Sequence of chain 1.A:
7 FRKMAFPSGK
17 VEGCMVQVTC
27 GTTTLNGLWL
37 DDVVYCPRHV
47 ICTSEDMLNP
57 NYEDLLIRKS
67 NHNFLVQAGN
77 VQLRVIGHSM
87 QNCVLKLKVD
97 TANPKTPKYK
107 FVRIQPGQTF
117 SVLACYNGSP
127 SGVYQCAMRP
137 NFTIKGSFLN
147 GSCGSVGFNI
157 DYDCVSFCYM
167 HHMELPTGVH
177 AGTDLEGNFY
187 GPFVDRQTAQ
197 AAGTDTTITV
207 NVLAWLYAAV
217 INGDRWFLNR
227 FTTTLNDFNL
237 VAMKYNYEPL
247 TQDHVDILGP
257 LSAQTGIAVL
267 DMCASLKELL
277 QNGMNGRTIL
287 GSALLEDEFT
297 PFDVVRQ

Binding-site contacts:
Ligand atom C08 contacts residue Y4P1 of chain 1.D at 0.1 Å.
Ligand atom O20 contacts residue Y4P1 of chain 1.D at 1.4 Å.
Ligand atom C13 contacts residue Y4P1 of chain 1.D at 0.1 Å.
Ligand atom C09 contacts residue Y4P1 of chain 1.D at 0.2 Å.
Ligand atom C05 contacts residue Y4P1 of chain 1.D at 0.1 Å.
Ligand atom C07 contacts residue Y4P1 of chain 1.D at 0.3 Å.
Ligand atom C29 contacts residue Y4P1 of chain 1.D at 0.1 Å.
Ligand atom C14 contacts residue Y4P1 of chain 1.D at 0.1 Å.
Ligand atom C26 contacts residue Y4P1 of chain 1.D at 0.0 Å.
Ligand atom C23 contacts residue Y4P1 of chain 1.D at 0.1 Å.
Ligand atom C17 contacts residue ASN146 of chain 1.A at 3.2 Å.
Ligand atom C27 contacts residue Y4P1 of chain 1.D at 0.1 Å.
Ligand atom O01 contacts residue GLU170 of chain 1.A at 3.1 Å (salt-bridge).
Ligand atom N03 contacts residue Y4P1 of chain 1.D at 0.1 Å (h-bond).
Ligand atom C06 contacts residue Y4P1 of chain 1.D at 0.2 Å.
Ligand atom C02 contacts residue Y4P1 of chain 1.D at 0.1 Å.
Ligand atom O18 contacts residue HIS167 of chain 1.A at 2.7 Å (h-bond).
Ligand atom C04 contacts residue Y4P1 of chain 1.D at 0.1 Å.
Ligand atom C19 contacts residue CYS149 of chain 1.A at 1.8 Å (hydrophobic).
Ligand atom O18 contacts residue Y4P1 of chain 1.D at 0.1 Å (h-bond).
Ligand atom O21 contacts residue Y4P1 of chain 1.D at 0.7 Å (h-bond).
Ligand atom C12 contacts residue Y4P1 of chain 1.D at 0.1 Å.
Ligand atom O01 contacts residue Y4P1 of chain 1.D at 0.2 Å (h-bond).
Ligand atom C19 contacts residue Y4P1 of chain 1.D at 0.1 Å.
Ligand atom C17 contacts residue Y4P1 of chain 1.D at 0.0 Å.
Ligand atom N10 contacts residue Y4P1 of chain 1.D at 0.2 Å (h-bond).
Ligand atom C11 contacts residue Y4P1 of chain 1.D at 0.1 Å.
Ligand atom C24 contacts residue Y4P1 of chain 1.D at 0.0 Å.
Ligand atom O22 contacts residue GLN193 of chain 1.A at 2.9 Å (h-bond).
Ligand atom C11 contacts residue CYS149 of chain 1.A at 2.8 Å (hydrophobic).
Ligand atom C25 contacts residue Y4P1 of chain 1.D at 0.0 Å.
Ligand atom C30 contacts residue Y4P1 of chain 1.D at 0.0 Å.
Ligand atom N10 contacts residue CYS149 of chain 1.A at 3.1 Å (h-bond).
Ligand atom C28 contacts residue Y4P1 of chain 1.D at 0.0 Å.
Ligand atom O22 contacts residue Y4P1 of chain 1.D at 0.1 Å (h-bond).
Ligand atom C16 contacts residue Y4P1 of chain 1.D at 0.0 Å.
Ligand atom N03 contacts residue GLN193 of chain 1.A at 2.7 Å (h-bond).
Ligand atom O20 contacts residue CYS149 of chain 1.A at 2.7 Å (h-bond).
Ligand atom N10 contacts residue HIS168 of chain 1.A at 2.9 Å (h-bond).
Ligand atom N15 contacts residue Y4P1 of chain 1.D at 0.0 Å (h-bond).

A small-molecule ligand and the protein it binds are described below.
Small molecule (SMILES): CC(C)C[C@H](NC(=O)OC[C@H]1C[C@H]2CC[C@@H]1C2)C(=O)N[C@@H](C[C@@H]1CCNC1=O)C(O)S(=O)(=O)O